Binding-site contacts:
Ligand atom C01 contacts residue SO41 of chain 1.L at 3.5 Å.
Ligand atom C05 contacts residue KSP1 of chain 1.F at 0.1 Å.
Ligand atom C09 contacts residue GLY118 of chain 1.A at 3.5 Å.
Ligand atom O16 contacts residue KSP1 of chain 1.F at 0.2 Å (h-bond).
Ligand atom C08 contacts residue THR18 of chain 1.A at 3.5 Å.
Ligand atom C03 contacts residue SO41 of chain 1.L at 3.5 Å.
Ligand atom O17 contacts residue THR48 of chain 1.A at 3.3 Å (h-bond).
Ligand atom C09 contacts residue THR18 of chain 1.A at 3.5 Å.
Ligand atom O16 contacts residue LYS22 of chain 1.A at 3.5 Å.
Ligand atom C04 contacts residue THR18 of chain 1.A at 3.4 Å.
Ligand atom O16 contacts residue GLY118 of chain 1.A at 3.1 Å (h-bond).
Ligand atom C03 contacts residue LEU150 of chain 1.B at 3.5 Å (hydrophobic).
Ligand atom O10 contacts residue PRO81 of chain 1.A at 3.2 Å.
Ligand atom C12 contacts residue KSP1 of chain 1.F at 0.8 Å.
Ligand atom C09 contacts residue SO41 of chain 1.G at 3.1 Å.
Ligand atom C02 contacts residue KSP1 of chain 1.F at 0.2 Å.
Ligand atom O18 contacts residue LYS22 of chain 1.A at 3.0 Å (salt-bridge).
Ligand atom C03 contacts residue KSP1 of chain 1.F at 0.2 Å.
Ligand atom C07 contacts residue KSP1 of chain 1.F at 0.4 Å.
Ligand atom C14 contacts residue KSP1 of chain 1.F at 0.7 Å.
Ligand atom C08 contacts residue KSP1 of chain 1.F at 0.6 Å.
Ligand atom O18 contacts residue KSP1 of chain 1.F at 0.3 Å (h-bond).
Ligand atom C02 contacts residue SO41 of chain 1.L at 2.9 Å.
Ligand atom C11 contacts residue THR18 of chain 1.A at 3.5 Å.
Ligand atom C15 contacts residue KSP1 of chain 1.F at 0.9 Å.
Ligand atom O17 contacts residue KSP1 of chain 1.F at 0.7 Å (h-bond).
Ligand atom O10 contacts residue ALA117 of chain 1.A at 3.3 Å.
Ligand atom O18 contacts residue SO41 of chain 1.G at 3.2 Å (h-bond).
Ligand atom O18 contacts residue GLY118 of chain 1.A at 3.2 Å (h-bond).
Ligand atom C09 contacts residue KSP1 of chain 1.F at 0.2 Å.
Ligand atom C01 contacts residue KSP1 of chain 1.F at 0.1 Å.
Ligand atom O10 contacts residue KSP1 of chain 1.F at 0.2 Å (h-bond).
Ligand atom C08 contacts residue SO41 of chain 1.G at 3.1 Å.
Ligand atom C06 contacts residue KSP1 of chain 1.F at 0.1 Å.
Ligand atom C14 contacts residue ARG52 of chain 1.A at 3.5 Å.
Ligand atom C13 contacts residue KSP1 of chain 1.F at 0.6 Å.
Ligand atom C11 contacts residue KSP1 of chain 1.F at 1.0 Å.
Ligand atom O10 contacts residue GLY118 of chain 1.A at 3.5 Å (h-bond).
Ligand atom O18 contacts residue THR18 of chain 1.A at 2.7 Å (h-bond).
Ligand atom C04 contacts residue KSP1 of chain 1.F at 0.2 Å.

Sequence of chain 1.A:
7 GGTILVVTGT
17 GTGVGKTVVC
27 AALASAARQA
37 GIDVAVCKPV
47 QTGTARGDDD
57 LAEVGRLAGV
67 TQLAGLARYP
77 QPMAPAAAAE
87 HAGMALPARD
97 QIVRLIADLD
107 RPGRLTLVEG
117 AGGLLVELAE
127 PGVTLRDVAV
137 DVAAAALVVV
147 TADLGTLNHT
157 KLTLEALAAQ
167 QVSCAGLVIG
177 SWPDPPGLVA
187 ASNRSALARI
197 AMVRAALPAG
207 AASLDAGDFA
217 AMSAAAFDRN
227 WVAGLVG

Sequence of chain 1.B:
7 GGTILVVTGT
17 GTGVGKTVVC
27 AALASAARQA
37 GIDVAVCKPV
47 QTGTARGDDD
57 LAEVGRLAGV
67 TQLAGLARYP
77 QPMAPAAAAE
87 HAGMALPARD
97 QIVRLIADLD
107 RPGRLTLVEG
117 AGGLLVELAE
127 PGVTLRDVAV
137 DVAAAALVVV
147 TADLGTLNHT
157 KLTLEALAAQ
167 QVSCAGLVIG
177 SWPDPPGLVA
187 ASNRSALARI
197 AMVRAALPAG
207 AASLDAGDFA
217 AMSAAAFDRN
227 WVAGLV

The small molecule below binds the protein below.
Small molecule (SMILES): O=C(O)C[C@@H]1CCC[C@H]1C(=O)c1ccccc1O